Binding-site contacts:
Ligand atom CB contacts residue TRP62 of chain 1.I at 3.9 Å (hydrophobic).
Ligand atom CB contacts residue ALA60 of chain 1.I at 4.0 Å (hydrophobic).
Ligand atom CA contacts residue LEU59 of chain 1.I at 3.6 Å (hydrophobic).
Ligand atom O contacts residue TRP75 of chain 1.I at 2.9 Å (h-bond).
Ligand atom CD1 contacts residue VAL50 of chain 1.I at 3.9 Å (hydrophobic).
Ligand atom N contacts residue GLN71 of chain 1.I at 2.3 Å (h-bond).
Ligand atom CD1 contacts residue LYS49 of chain 1.I at 3.8 Å.
Ligand atom C contacts residue LEU59 of chain 1.I at 3.8 Å (hydrophobic).
Ligand atom CG1 contacts residue LEU59 of chain 1.I at 3.7 Å (hydrophobic).
Ligand atom CA contacts residue ALA60 of chain 1.I at 3.7 Å (hydrophobic).
Ligand atom N contacts residue GLU66 of chain 1.I at 2.3 Å (salt-bridge).
Ligand atom N contacts residue LEU59 of chain 1.I at 3.8 Å.
Ligand atom C contacts residue ALA60 of chain 1.I at 3.9 Å (hydrophobic).
Ligand atom CA contacts residue GLU66 of chain 1.I at 3.3 Å.
Ligand atom O contacts residue LEU59 of chain 1.I at 3.3 Å.
Ligand atom C contacts residue ALA60 of chain 1.I at 3.9 Å (hydrophobic).
Ligand atom C contacts residue GLN71 of chain 1.I at 3.5 Å.
Ligand atom CD1 contacts residue LEU59 of chain 1.I at 3.6 Å (hydrophobic).
Ligand atom CB contacts residue GLN71 of chain 1.I at 3.4 Å.
Ligand atom N contacts residue ALA60 of chain 1.I at 2.9 Å (h-bond).
Ligand atom CA contacts residue GLY58 of chain 1.I at 3.2 Å.
Ligand atom CB contacts residue ALA60 of chain 1.I at 3.7 Å (hydrophobic).
Ligand atom N contacts residue GLY58 of chain 1.I at 3.1 Å (h-bond).
Ligand atom CB contacts residue GLU66 of chain 1.I at 3.1 Å.
Ligand atom C contacts residue GLY58 of chain 1.I at 3.6 Å.
Ligand atom O contacts residue ALA60 of chain 1.I at 2.7 Å (h-bond).
Ligand atom CA contacts residue TYR76 of chain 1.I at 3.8 Å (hydrophobic).
Ligand atom O contacts residue GLN71 of chain 1.I at 3.2 Å (h-bond).
Ligand atom CD contacts residue TRP75 of chain 1.I at 3.6 Å (hydrophobic).
Ligand atom CA contacts residue ASN61 of chain 1.I at 3.8 Å.
Ligand atom CA contacts residue GLN71 of chain 1.I at 3.2 Å.
Ligand atom CB contacts residue GLY58 of chain 1.I at 3.7 Å.
Ligand atom CD1 contacts residue GLY58 of chain 1.I at 3.8 Å.
Ligand atom CB contacts residue ASN61 of chain 1.I at 3.9 Å.
Ligand atom C contacts residue TRP75 of chain 1.I at 3.7 Å (hydrophobic).
Ligand atom CG1 contacts residue GLY58 of chain 1.I at 3.7 Å.
Ligand atom CG1 contacts residue ALA60 of chain 1.I at 3.9 Å (hydrophobic).
Ligand atom CG2 contacts residue ILE22 of chain 1.G at 3.6 Å (hydrophobic).
Ligand atom CB contacts residue TYR76 of chain 1.I at 3.1 Å (hydrophobic).
Ligand atom CG contacts residue TRP75 of chain 1.I at 3.8 Å (hydrophobic).

Sequence of chain 1.G:
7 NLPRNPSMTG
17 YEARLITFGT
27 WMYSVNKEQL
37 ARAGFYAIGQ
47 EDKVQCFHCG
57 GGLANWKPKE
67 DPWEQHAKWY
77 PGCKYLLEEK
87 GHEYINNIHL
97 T

The protein below binds the small molecule below.
Small molecule (SMILES): CC[C@H](C)[C@@H](C=O)NC(=O)[C@@H]1CCCN1C(=O)[C@@H](NC(=O)[C@H](C)N)C(C)C

Sequence of chain 1.I:
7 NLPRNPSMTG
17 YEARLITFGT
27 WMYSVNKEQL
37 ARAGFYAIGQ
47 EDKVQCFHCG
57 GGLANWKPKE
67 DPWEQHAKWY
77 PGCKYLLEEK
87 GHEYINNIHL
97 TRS